Sequence of chain 3.A:
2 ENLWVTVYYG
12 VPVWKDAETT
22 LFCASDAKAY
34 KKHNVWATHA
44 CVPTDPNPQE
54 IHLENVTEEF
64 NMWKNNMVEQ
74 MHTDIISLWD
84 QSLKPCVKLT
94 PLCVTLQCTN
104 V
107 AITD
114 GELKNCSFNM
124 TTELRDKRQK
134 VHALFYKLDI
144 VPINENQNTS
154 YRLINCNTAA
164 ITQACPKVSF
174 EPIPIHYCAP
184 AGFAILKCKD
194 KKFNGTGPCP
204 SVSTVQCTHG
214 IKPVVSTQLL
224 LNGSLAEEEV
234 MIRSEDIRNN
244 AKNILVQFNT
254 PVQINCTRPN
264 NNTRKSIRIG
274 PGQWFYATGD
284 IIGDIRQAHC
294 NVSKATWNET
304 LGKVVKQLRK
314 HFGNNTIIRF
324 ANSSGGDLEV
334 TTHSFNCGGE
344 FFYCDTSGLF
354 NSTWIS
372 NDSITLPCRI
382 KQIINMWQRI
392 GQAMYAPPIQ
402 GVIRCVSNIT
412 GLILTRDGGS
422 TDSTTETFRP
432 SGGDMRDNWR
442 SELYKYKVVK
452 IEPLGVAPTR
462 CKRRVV

The small molecule below binds the protein below.
Small molecule (SMILES): CC(=O)N[C@H]1[C@H](O[C@H]2[C@H](O)[C@@H](NC(C)=O)CO[C@@H]2CO)O[C@H](CO)[C@@H](O[C@@H]2O[C@H](CO[C@H]3O[C@H](CO[C@H]4O[C@H](CO)[C@@H](O)[C@H](O)[C@@H]4O)[C@@H](O)[C@H](O)[C@@H]3O)[C@@H](O)[C@H](O[C@H]3O[C@H](CO)[C@@H](O)[C@H](O)[C@@H]3O[C@H]3O[C@H](CO)[C@@H](O)[C@H](O)[C@@H]3O[C@H]3O[C@H](CO)[C@@H](O)[C@H](O)[C@@H]3O)[C@@H]2O)[C@@H]1O

Binding-site contacts:
Ligand atom C7 contacts residue ASN225 of chain 3.A at 3.6 Å.
Ligand atom O5 contacts residue ASN225 of chain 3.A at 2.3 Å (h-bond).
Ligand atom C4 contacts residue VAL407 of chain 3.A at 3.8 Å (hydrophobic).
Ligand atom O7 contacts residue ASN225 of chain 3.A at 3.8 Å.
Ligand atom O3 contacts residue SER408 of chain 3.A at 3.9 Å.
Ligand atom O6 contacts residue GLY341 of chain 3.A at 3.5 Å (h-bond).
Ligand atom C4 contacts residue LYS34 of chain 3.A at 3.6 Å.
Ligand atom C6 contacts residue GLY341 of chain 3.A at 3.4 Å.
Ligand atom C6 contacts residue VAL407 of chain 3.A at 3.9 Å (hydrophobic).
Ligand atom C6 contacts residue SER172 of chain 3.A at 4.1 Å.
Ligand atom C1 contacts residue ASN225 of chain 3.A at 1.4 Å.
Ligand atom C8 contacts residue ASN339 of chain 3.A at 3.1 Å.
Ligand atom C8 contacts residue VAL217 of chain 3.A at 3.9 Å (hydrophobic).
Ligand atom C7 contacts residue ASN339 of chain 3.A at 3.8 Å.
Ligand atom C6 contacts residue NAG1 of chain 3.J at 3.3 Å.
Ligand atom O6 contacts residue LYS34 of chain 3.A at 3.6 Å.
Ligand atom C5 contacts residue SER408 of chain 3.A at 4.0 Å.
Ligand atom C3 contacts residue SER408 of chain 3.A at 3.0 Å.
Ligand atom O4 contacts residue VAL407 of chain 3.A at 3.4 Å (h-bond).
Ligand atom C6 contacts residue CYS406 of chain 3.A at 3.9 Å (hydrophobic).
Ligand atom C5 contacts residue ASN225 of chain 3.A at 3.6 Å.
Ligand atom C2 contacts residue SER408 of chain 3.A at 3.2 Å.
Ligand atom O6 contacts residue CYS340 of chain 3.A at 3.2 Å.
Ligand atom O3 contacts residue CYS406 of chain 3.A at 3.7 Å.
Ligand atom O4 contacts residue LYS34 of chain 3.A at 3.4 Å.
Ligand atom O7 contacts residue PRO175 of chain 3.A at 3.3 Å.
Ligand atom C6 contacts residue LYS34 of chain 3.A at 3.9 Å.
Ligand atom C4 contacts residue SER408 of chain 3.A at 4.0 Å.
Ligand atom C2 contacts residue ASN225 of chain 3.A at 2.5 Å.
Ligand atom C7 contacts residue SER408 of chain 3.A at 4.1 Å.
Ligand atom C5 contacts residue VAL407 of chain 3.A at 3.4 Å (hydrophobic).
Ligand atom N2 contacts residue ASN225 of chain 3.A at 3.0 Å (h-bond).
Ligand atom C1 contacts residue SER408 of chain 3.A at 3.2 Å.
Ligand atom N2 contacts residue SER408 of chain 3.A at 2.9 Å (h-bond).
Ligand atom O5 contacts residue CYS406 of chain 3.A at 3.4 Å.
Ligand atom O6 contacts residue GLY341 of chain 3.A at 2.4 Å (h-bond).
Ligand atom O6 contacts residue CYS406 of chain 3.A at 3.7 Å.
Ligand atom O4 contacts residue SER172 of chain 3.A at 3.8 Å.
Ligand atom O3 contacts residue LYS34 of chain 3.A at 3.2 Å.
Ligand atom C3 contacts residue ASN225 of chain 3.A at 3.8 Å.